The protein below binds the small molecule below.
Small molecule (SMILES): CC(=O)N[C@H]1[C@H]([C@H](O)[C@H](O)CO)O[C@@](O)(C(=O)O)C[C@@H]1O

Binding-site contacts:
Ligand atom C6 contacts residue ALA146 of chain 58.A at 4.2 Å (hydrophobic).
Ligand atom C4 contacts residue TYR145 of chain 58.A at 3.6 Å (hydrophobic).
Ligand atom C7 contacts residue TYR145 of chain 58.A at 3.8 Å (hydrophobic).
Ligand atom C8 contacts residue ALA146 of chain 58.A at 4.4 Å (hydrophobic).
Ligand atom O1B contacts residue ASN148 of chain 58.A at 4.3 Å.
Ligand atom O1A contacts residue SER147 of chain 58.A at 2.8 Å (h-bond).
Ligand atom O1A contacts residue ALA146 of chain 58.A at 4.2 Å.
Ligand atom O4 contacts residue TYR250 of chain 57.A at 3.4 Å.
Ligand atom C9 contacts residue TYR145 of chain 58.A at 4.2 Å (hydrophobic).
Ligand atom O1A contacts residue PRO252 of chain 57.A at 3.3 Å.
Ligand atom O8 contacts residue ALA146 of chain 58.A at 3.3 Å.
Ligand atom O4 contacts residue TYR145 of chain 58.A at 4.2 Å.
Ligand atom C10 contacts residue TYR250 of chain 57.A at 3.5 Å (hydrophobic).
Ligand atom C5 contacts residue TYR145 of chain 58.A at 3.3 Å (hydrophobic).
Ligand atom O1B contacts residue ALA146 of chain 58.A at 3.2 Å.
Ligand atom C10 contacts residue TYR145 of chain 58.A at 3.6 Å (hydrophobic).
Ligand atom C1 contacts residue SER147 of chain 58.A at 3.6 Å.
Ligand atom C1 contacts residue PRO252 of chain 57.A at 4.1 Å (hydrophobic).
Ligand atom C11 contacts residue TYR145 of chain 58.A at 3.7 Å (hydrophobic).
Ligand atom O4 contacts residue ASN251 of chain 57.A at 4.2 Å.
Ligand atom C1 contacts residue ALA146 of chain 58.A at 3.9 Å (hydrophobic).
Ligand atom O1B contacts residue SER147 of chain 58.A at 3.1 Å (h-bond).
Ligand atom O10 contacts residue TYR250 of chain 57.A at 2.7 Å (h-bond).
Ligand atom O4 contacts residue PRO252 of chain 57.A at 3.8 Å.
Ligand atom N5 contacts residue TYR250 of chain 57.A at 4.4 Å.
Ligand atom C11 contacts residue TYR250 of chain 57.A at 3.7 Å (hydrophobic).
Ligand atom C6 contacts residue TYR145 of chain 58.A at 3.4 Å (hydrophobic).
Ligand atom C11 contacts residue ARG143 of chain 58.A at 4.0 Å.
Ligand atom C4 contacts residue PRO252 of chain 57.A at 3.8 Å (hydrophobic).
Ligand atom N5 contacts residue TYR145 of chain 58.A at 2.6 Å (h-bond).
Ligand atom C3 contacts residue PRO252 of chain 57.A at 3.9 Å (hydrophobic).

Sequence of chain 57.A:
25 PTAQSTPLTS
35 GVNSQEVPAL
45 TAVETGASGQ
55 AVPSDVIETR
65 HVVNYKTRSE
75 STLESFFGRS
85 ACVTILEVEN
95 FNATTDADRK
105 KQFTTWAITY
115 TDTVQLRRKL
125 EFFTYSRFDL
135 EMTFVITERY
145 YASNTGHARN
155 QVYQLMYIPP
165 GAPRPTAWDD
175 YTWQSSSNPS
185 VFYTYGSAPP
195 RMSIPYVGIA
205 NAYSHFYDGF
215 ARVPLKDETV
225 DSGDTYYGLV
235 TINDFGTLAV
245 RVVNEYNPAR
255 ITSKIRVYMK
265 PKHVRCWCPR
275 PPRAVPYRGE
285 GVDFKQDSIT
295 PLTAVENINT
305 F

Sequence of chain 58.A:
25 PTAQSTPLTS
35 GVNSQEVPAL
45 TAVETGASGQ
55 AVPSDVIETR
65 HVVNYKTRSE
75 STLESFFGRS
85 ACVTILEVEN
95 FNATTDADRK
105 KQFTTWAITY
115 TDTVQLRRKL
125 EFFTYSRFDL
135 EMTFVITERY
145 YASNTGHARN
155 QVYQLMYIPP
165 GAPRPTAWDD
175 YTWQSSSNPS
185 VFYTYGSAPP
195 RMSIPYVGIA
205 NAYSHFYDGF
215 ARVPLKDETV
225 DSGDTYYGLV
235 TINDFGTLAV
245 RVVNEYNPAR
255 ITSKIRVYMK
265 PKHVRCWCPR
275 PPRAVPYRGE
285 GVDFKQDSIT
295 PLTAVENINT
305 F